This small molecule binds to this protein.
Small molecule (SMILES): CC(=O)N[C@@H]1[C@@H](O)[C@H](O)[C@@H](CO)O[C@H]1O

Binding-site contacts:
Ligand atom C8 contacts residue ASN264 of chain 1.B at 3.5 Å.
Ligand atom O5 contacts residue ASN264 of chain 1.B at 2.4 Å (h-bond).
Ligand atom C7 contacts residue ASN264 of chain 1.B at 3.4 Å.
Ligand atom N2 contacts residue ASN264 of chain 1.B at 2.9 Å (h-bond).
Ligand atom C1 contacts residue ASN264 of chain 1.B at 1.4 Å.
Ligand atom C2 contacts residue ASN264 of chain 1.B at 2.5 Å.
Ligand atom O7 contacts residue ASN264 of chain 1.B at 3.9 Å.
Ligand atom C4 contacts residue ASN264 of chain 1.B at 4.2 Å.
Ligand atom C3 contacts residue ASN264 of chain 1.B at 3.8 Å.
Ligand atom C5 contacts residue ASN264 of chain 1.B at 3.7 Å.

Sequence of chain 1.B:
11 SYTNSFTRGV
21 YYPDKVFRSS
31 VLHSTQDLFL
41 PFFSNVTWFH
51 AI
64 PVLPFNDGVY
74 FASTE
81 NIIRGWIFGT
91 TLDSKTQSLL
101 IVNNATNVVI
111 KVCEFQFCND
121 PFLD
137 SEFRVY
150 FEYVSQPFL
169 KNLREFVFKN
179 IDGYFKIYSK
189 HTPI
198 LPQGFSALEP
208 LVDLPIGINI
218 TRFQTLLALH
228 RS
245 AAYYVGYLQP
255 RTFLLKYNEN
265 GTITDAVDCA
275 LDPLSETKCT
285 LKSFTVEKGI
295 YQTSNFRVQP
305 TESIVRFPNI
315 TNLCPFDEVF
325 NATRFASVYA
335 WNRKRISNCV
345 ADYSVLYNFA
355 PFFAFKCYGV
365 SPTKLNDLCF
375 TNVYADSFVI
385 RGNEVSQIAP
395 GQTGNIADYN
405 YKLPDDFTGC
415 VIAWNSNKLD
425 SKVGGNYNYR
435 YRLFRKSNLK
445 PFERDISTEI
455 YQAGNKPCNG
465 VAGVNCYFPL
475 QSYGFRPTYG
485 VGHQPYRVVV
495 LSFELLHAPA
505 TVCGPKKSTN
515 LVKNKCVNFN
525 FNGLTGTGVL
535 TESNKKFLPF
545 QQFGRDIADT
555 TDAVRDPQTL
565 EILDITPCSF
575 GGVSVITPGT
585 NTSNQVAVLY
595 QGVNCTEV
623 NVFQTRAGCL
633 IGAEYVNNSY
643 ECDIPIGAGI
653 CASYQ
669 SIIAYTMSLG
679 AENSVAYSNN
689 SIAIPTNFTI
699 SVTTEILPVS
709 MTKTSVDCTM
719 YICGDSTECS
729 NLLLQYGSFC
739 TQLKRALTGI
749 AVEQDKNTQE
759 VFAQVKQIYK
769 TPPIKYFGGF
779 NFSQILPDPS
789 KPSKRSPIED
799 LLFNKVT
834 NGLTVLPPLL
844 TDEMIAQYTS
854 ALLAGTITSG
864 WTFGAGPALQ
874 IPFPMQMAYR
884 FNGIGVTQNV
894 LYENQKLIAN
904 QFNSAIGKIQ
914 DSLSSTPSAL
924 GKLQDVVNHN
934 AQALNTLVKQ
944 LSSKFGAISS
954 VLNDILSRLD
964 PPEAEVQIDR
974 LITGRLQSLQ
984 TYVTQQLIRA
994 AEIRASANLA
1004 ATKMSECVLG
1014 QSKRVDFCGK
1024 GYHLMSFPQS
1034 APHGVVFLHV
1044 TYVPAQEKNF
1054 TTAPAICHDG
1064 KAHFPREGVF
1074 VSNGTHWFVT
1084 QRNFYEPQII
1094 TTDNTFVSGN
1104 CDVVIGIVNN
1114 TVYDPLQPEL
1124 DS